The protein below binds the small molecule below.
Small molecule (SMILES): OC[C@H]1O[C@H](O[C@H]2[C@H](O)[C@@H](O)[C@@H](O)O[C@@H]2CO)[C@H](O)[C@@H](O)[C@@H]1O

Sequence of chain 1.D:
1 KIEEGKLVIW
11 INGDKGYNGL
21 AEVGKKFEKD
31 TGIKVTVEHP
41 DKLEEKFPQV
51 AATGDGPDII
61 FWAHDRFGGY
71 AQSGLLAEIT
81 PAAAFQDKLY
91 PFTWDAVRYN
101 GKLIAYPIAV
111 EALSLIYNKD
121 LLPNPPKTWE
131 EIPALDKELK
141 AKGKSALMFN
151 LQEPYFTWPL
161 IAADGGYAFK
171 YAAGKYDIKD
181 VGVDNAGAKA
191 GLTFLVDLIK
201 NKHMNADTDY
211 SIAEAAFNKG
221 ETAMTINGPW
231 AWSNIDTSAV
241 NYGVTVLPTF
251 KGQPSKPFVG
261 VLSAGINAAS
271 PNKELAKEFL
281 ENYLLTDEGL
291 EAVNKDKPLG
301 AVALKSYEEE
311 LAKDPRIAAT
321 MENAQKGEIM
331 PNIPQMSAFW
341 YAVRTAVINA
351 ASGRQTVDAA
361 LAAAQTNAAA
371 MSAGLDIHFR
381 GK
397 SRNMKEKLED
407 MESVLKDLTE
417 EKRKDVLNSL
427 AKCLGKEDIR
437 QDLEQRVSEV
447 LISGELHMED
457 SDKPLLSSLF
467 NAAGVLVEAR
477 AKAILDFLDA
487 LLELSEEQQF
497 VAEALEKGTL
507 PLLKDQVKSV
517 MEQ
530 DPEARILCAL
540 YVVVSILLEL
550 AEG

Binding-site contacts:
Ligand atom C2 contacts residue TRP62 of chain 1.D at 3.8 Å (hydrophobic).
Ligand atom C6 contacts residue PHE156 of chain 1.D at 3.8 Å (hydrophobic).
Ligand atom C3 contacts residue TRP62 of chain 1.D at 3.8 Å (hydrophobic).
Ligand atom O2 contacts residue GLU111 of chain 1.D at 3.8 Å.
Ligand atom C2 contacts residue LYS15 of chain 1.D at 3.6 Å.
Ligand atom O2 contacts residue TRP62 of chain 1.D at 2.6 Å (h-bond).
Ligand atom C4 contacts residue ARG66 of chain 1.D at 3.7 Å.
Ligand atom O6 contacts residue PRO154 of chain 1.D at 3.2 Å (h-bond).
Ligand atom C6 contacts residue TYR155 of chain 1.D at 3.5 Å (hydrophobic).
Ligand atom C4 contacts residue TYR155 of chain 1.D at 3.9 Å (hydrophobic).
Ligand atom O2 contacts residue LYS15 of chain 1.D at 3.2 Å (salt-bridge).
Ligand atom C3 contacts residue ARG66 of chain 1.D at 3.6 Å.
Ligand atom C5 contacts residue GLU153 of chain 1.D at 3.8 Å.
Ligand atom O1 contacts residue TRP62 of chain 1.D at 3.4 Å.
Ligand atom O3 contacts residue TRP62 of chain 1.D at 3.8 Å.
Ligand atom O4 contacts residue ARG344 of chain 1.D at 3.2 Å (salt-bridge).
Ligand atom O6 contacts residue GLU153 of chain 1.D at 3.0 Å (salt-bridge).
Ligand atom O5 contacts residue TYR155 of chain 1.D at 3.5 Å.
Ligand atom O2 contacts residue ASP65 of chain 1.D at 2.7 Å (salt-bridge).
Ligand atom O3 contacts residue TYR155 of chain 1.D at 3.3 Å.
Ligand atom C3 contacts residue GLU111 of chain 1.D at 3.9 Å.
Ligand atom C1 contacts residue TYR155 of chain 1.D at 3.9 Å (hydrophobic).
Ligand atom O3 contacts residue ALA63 of chain 1.D at 4.0 Å.
Ligand atom O4 contacts residue ARG66 of chain 1.D at 3.0 Å (salt-bridge).
Ligand atom C1 contacts residue LYS15 of chain 1.D at 3.5 Å.
Ligand atom O3 contacts residue ARG66 of chain 1.D at 2.6 Å (salt-bridge).
Ligand atom O6 contacts residue PHE156 of chain 1.D at 3.7 Å.
Ligand atom C6 contacts residue PRO154 of chain 1.D at 3.8 Å (hydrophobic).
Ligand atom C2 contacts residue ASP65 of chain 1.D at 3.4 Å.
Ligand atom C6 contacts residue GLU153 of chain 1.D at 3.2 Å.
Ligand atom O3 contacts residue TRP340 of chain 1.D at 3.8 Å.
Ligand atom C6 contacts residue TRP340 of chain 1.D at 4.0 Å (hydrophobic).
Ligand atom O6 contacts residue TYR155 of chain 1.D at 2.7 Å (h-bond).
Ligand atom O1 contacts residue ASN12 of chain 1.D at 3.5 Å (h-bond).
Ligand atom C2 contacts residue GLU111 of chain 1.D at 3.5 Å.
Ligand atom C1 contacts residue ASP14 of chain 1.D at 3.9 Å.
Ligand atom O2 contacts residue ALA63 of chain 1.D at 3.9 Å.
Ligand atom O3 contacts residue ASP65 of chain 1.D at 3.2 Å (salt-bridge).
Ligand atom O3 contacts residue GLU111 of chain 1.D at 3.1 Å (salt-bridge).
Ligand atom C3 contacts residue ASP65 of chain 1.D at 3.9 Å.